Sequence of chain 1.F:
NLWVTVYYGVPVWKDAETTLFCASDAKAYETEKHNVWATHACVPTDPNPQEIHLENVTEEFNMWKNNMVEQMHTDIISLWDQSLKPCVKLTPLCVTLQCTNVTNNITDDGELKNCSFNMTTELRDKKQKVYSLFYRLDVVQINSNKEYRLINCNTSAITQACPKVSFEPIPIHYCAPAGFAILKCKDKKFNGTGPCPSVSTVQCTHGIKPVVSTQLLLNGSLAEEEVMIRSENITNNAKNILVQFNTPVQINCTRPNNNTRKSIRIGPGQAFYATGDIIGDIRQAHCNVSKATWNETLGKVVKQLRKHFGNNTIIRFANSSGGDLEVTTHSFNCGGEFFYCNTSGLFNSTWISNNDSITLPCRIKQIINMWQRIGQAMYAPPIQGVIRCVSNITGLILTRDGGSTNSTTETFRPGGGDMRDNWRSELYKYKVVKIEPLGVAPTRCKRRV

The protein below binds the small molecule below.
Small molecule (SMILES): CC(=O)N[C@@H]1[C@@H](O)[C@H](O)[C@@H](CO)O[C@H]1O

Binding-site contacts:
Ligand atom C5 contacts residue ASN361 of chain 1.F at 3.6 Å.
Ligand atom O7 contacts residue ASN361 of chain 1.F at 4.2 Å.
Ligand atom C1 contacts residue ASN361 of chain 1.F at 1.4 Å.
Ligand atom C8 contacts residue ASN361 of chain 1.F at 3.5 Å.
Ligand atom C4 contacts residue ASN361 of chain 1.F at 4.3 Å.
Ligand atom C3 contacts residue ASN361 of chain 1.F at 3.8 Å.
Ligand atom O5 contacts residue ASN361 of chain 1.F at 2.4 Å (h-bond).
Ligand atom C7 contacts residue ASN361 of chain 1.F at 3.3 Å.
Ligand atom C2 contacts residue ASN361 of chain 1.F at 2.6 Å.
Ligand atom N2 contacts residue ASN361 of chain 1.F at 2.6 Å (h-bond).